Binding-site contacts:
Ligand atom N2 contacts residue ASN156 of chain 55.F at 2.5 Å (h-bond).
Ligand atom C5 contacts residue ASN156 of chain 55.F at 3.7 Å.
Ligand atom O5 contacts residue ASN156 of chain 55.F at 2.5 Å (h-bond).
Ligand atom C1 contacts residue ASN156 of chain 55.F at 1.4 Å.
Ligand atom C7 contacts residue ASN156 of chain 55.F at 3.3 Å.
Ligand atom C1 contacts residue GLY126 of chain 55.F at 3.4 Å.
Ligand atom C6 contacts residue GLU127 of chain 55.F at 3.8 Å.
Ligand atom C3 contacts residue GLU127 of chain 55.F at 3.6 Å.
Ligand atom C6 contacts residue LYS128 of chain 55.F at 4.3 Å.
Ligand atom C5 contacts residue GLU127 of chain 55.F at 3.6 Å.
Ligand atom C8 contacts residue PRO179 of chain 55.F at 4.4 Å (hydrophobic).
Ligand atom O3 contacts residue GLU127 of chain 55.F at 4.2 Å.
Ligand atom O7 contacts residue ASN156 of chain 55.F at 3.2 Å (h-bond).
Ligand atom C3 contacts residue ASN156 of chain 55.F at 3.6 Å.
Ligand atom O4 contacts residue GLU127 of chain 55.F at 3.1 Å (salt-bridge).
Ligand atom C5 contacts residue GLY126 of chain 55.F at 4.0 Å.
Ligand atom C4 contacts residue GLU127 of chain 55.F at 3.6 Å.
Ligand atom C4 contacts residue ASN156 of chain 55.F at 4.2 Å.
Ligand atom C2 contacts residue ASN156 of chain 55.F at 2.3 Å.
Ligand atom O5 contacts residue GLY126 of chain 55.F at 3.7 Å.
Ligand atom C8 contacts residue ASN156 of chain 55.F at 4.2 Å.

A small-molecule ligand and the protein it binds are described below.
Small molecule (SMILES): CC(=O)N[C@@H]1[C@@H](O)[C@H](O)[C@@H](CO)O[C@H]1O

Sequence of chain 55.F:
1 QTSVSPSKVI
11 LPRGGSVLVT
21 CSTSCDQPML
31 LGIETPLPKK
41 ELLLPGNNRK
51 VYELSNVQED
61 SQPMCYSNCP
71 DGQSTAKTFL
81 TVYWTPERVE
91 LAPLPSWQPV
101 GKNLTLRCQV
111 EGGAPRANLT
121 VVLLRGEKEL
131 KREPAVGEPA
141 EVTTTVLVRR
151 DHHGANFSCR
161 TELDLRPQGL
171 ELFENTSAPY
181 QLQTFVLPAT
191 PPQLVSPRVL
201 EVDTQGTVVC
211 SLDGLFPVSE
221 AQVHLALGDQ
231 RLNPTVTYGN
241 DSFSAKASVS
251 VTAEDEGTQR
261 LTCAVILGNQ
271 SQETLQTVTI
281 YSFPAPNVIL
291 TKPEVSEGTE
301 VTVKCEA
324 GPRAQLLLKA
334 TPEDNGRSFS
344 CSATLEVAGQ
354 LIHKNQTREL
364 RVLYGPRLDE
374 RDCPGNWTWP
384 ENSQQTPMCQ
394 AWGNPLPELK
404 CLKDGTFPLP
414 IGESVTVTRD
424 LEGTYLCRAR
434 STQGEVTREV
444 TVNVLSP